Binding-site contacts:
Ligand atom C6 contacts residue ASN70 of chain 1.D at 4.5 Å.
Ligand atom C5 contacts residue ASN70 of chain 1.D at 3.5 Å.
Ligand atom C4 contacts residue ASN70 of chain 1.D at 4.3 Å.
Ligand atom C8 contacts residue ASN70 of chain 1.D at 3.7 Å.
Ligand atom C1 contacts residue ASN70 of chain 1.D at 1.5 Å.
Ligand atom C3 contacts residue ASN70 of chain 1.D at 3.9 Å.
Ligand atom C2 contacts residue ASN70 of chain 1.D at 2.8 Å.
Ligand atom N2 contacts residue ASN70 of chain 1.D at 3.2 Å (h-bond).
Ligand atom O5 contacts residue ASN70 of chain 1.D at 2.4 Å (h-bond).
Ligand atom C7 contacts residue ASN70 of chain 1.D at 3.8 Å.

This small molecule binds to this protein.
Small molecule (SMILES): CC(=O)N[C@@H]1[C@@H](O)[C@H](O)[C@@H](CO)O[C@H]1O

Sequence of chain 1.D:
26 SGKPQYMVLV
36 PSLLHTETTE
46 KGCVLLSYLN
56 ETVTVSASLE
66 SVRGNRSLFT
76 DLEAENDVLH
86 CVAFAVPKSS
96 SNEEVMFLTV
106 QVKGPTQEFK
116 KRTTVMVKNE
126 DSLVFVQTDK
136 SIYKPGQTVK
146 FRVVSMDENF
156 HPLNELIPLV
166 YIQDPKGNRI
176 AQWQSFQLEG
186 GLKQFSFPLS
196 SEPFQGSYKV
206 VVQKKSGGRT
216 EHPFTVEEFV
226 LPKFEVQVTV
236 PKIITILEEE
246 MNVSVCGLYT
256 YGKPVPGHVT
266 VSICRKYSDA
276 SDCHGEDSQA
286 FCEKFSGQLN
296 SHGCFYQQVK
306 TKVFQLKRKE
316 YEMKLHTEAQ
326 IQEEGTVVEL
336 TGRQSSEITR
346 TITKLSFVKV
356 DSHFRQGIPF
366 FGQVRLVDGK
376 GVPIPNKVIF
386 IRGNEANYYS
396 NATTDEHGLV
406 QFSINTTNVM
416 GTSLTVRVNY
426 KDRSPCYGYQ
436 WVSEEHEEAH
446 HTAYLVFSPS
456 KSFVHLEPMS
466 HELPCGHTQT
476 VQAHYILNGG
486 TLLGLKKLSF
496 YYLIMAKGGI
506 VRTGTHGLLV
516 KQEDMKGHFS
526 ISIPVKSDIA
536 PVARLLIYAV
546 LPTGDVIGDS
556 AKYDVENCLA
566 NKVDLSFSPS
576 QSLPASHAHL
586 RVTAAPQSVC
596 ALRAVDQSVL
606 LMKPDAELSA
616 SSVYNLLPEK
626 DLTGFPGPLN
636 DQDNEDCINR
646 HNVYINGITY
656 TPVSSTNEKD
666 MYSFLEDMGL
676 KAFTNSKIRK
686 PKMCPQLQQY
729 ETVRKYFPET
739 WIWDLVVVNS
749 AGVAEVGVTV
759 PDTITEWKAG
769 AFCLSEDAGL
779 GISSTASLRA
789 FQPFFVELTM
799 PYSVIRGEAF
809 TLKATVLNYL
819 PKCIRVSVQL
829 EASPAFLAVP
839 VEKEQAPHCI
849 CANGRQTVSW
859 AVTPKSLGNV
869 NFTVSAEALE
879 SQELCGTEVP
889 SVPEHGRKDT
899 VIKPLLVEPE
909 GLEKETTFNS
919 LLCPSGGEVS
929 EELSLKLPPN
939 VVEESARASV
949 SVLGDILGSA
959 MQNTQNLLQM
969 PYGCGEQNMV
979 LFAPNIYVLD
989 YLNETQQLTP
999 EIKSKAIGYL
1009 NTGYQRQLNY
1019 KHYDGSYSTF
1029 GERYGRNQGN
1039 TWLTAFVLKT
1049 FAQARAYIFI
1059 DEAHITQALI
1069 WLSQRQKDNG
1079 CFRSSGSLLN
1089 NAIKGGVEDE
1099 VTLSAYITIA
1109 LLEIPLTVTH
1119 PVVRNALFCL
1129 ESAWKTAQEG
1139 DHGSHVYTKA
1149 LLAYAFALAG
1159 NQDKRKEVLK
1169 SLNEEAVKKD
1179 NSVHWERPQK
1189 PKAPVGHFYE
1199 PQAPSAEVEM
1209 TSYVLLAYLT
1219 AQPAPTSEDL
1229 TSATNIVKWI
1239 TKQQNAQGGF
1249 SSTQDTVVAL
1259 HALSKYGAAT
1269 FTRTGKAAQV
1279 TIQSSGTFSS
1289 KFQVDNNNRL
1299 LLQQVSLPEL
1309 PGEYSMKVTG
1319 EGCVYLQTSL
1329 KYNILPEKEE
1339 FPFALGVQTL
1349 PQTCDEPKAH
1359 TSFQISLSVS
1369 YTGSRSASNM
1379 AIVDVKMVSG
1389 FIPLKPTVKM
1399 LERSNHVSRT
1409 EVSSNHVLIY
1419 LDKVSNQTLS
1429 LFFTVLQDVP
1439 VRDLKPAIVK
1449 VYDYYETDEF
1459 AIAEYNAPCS